A small-molecule ligand and the protein it binds are described below.
Small molecule (SMILES): COC(=O)c1ccc(F)c(NC(=O)c2cccc(-c3cc(C(=O)Nc4ccncc4F)ccc3CN)c2)c1

Binding-site contacts:
Ligand atom O26 contacts residue ALA81 of chain 1.B at 3.6 Å.
Ligand atom C9 contacts residue VAL85 of chain 1.B at 3.7 Å (hydrophobic).
Ligand atom C38 contacts residue ASP193 of chain 1.B at 3.1 Å.
Ligand atom O26 contacts residue PHE82 of chain 1.B at 3.0 Å (h-bond).
Ligand atom N4 contacts residue GLU149 of chain 1.B at 3.7 Å.
Ligand atom C18 contacts residue VAL85 of chain 1.B at 3.5 Å (hydrophobic).
Ligand atom F1 contacts residue ILE77 of chain 1.B at 3.3 Å.
Ligand atom C32 contacts residue PHE82 of chain 1.B at 3.7 Å (hydrophobic).
Ligand atom C3 contacts residue ILE77 of chain 1.B at 3.6 Å (hydrophobic).
Ligand atom C13 contacts residue ASN198 of chain 1.B at 3.5 Å.
Ligand atom C21 contacts residue GLY80 of chain 1.B at 3.8 Å.
Ligand atom C15 contacts residue ASN198 of chain 1.B at 3.6 Å.
Ligand atom N16 contacts residue ASN198 of chain 1.B at 2.8 Å (h-bond).
Ligand atom C5 contacts residue GLU149 of chain 1.B at 3.5 Å.
Ligand atom N4 contacts residue ALA98 of chain 1.B at 3.4 Å.
Ligand atom C22 contacts residue GLY80 of chain 1.B at 3.6 Å.
Ligand atom F1 contacts residue PHE363 of chain 1.B at 3.3 Å.
Ligand atom C35 contacts residue THR214 of chain 1.B at 3.7 Å.
Ligand atom O10 contacts residue MET148 of chain 1.B at 3.6 Å.
Ligand atom C29 contacts residue ASP211 of chain 1.B at 3.8 Å.
Ligand atom C33 contacts residue PHE82 of chain 1.B at 3.7 Å (hydrophobic).
Ligand atom C3 contacts residue MET151 of chain 1.B at 3.7 Å (hydrophobic).
Ligand atom N4 contacts residue MET151 of chain 1.B at 2.9 Å (h-bond).
Ligand atom C22 contacts residue GLY83 of chain 1.B at 3.7 Å.
Ligand atom C21 contacts residue GLY83 of chain 1.B at 3.7 Å.
Ligand atom F34 contacts residue PHE115 of chain 1.B at 3.2 Å.
Ligand atom O10 contacts residue VAL85 of chain 1.B at 3.7 Å.
Ligand atom N27 contacts residue ASP211 of chain 1.B at 3.4 Å (salt-bridge).
Ligand atom C5 contacts residue ALA98 of chain 1.B at 3.8 Å (hydrophobic).
Ligand atom O36 contacts residue THR214 of chain 1.B at 2.9 Å (h-bond).
Ligand atom C2 contacts residue ILE77 of chain 1.B at 3.8 Å (hydrophobic).
Ligand atom F34 contacts residue PHE82 of chain 1.B at 3.4 Å.
Ligand atom C13 contacts residue ASP197 of chain 1.B at 3.8 Å.
Ligand atom C5 contacts residue MET151 of chain 1.B at 3.5 Å (hydrophobic).
Ligand atom C22 contacts residue LEU102 of chain 1.B at 3.8 Å (hydrophobic).
Ligand atom N16 contacts residue ASP211 of chain 1.B at 2.8 Å (salt-bridge).
Ligand atom C35 contacts residue ASP193 of chain 1.B at 3.6 Å.
Ligand atom C21 contacts residue GLU84 of chain 1.B at 3.8 Å.
Ligand atom O36 contacts residue ASP193 of chain 1.B at 3.5 Å (salt-bridge).
Ligand atom O37 contacts residue ASP193 of chain 1.B at 3.8 Å.

Sequence of chain 1.B:
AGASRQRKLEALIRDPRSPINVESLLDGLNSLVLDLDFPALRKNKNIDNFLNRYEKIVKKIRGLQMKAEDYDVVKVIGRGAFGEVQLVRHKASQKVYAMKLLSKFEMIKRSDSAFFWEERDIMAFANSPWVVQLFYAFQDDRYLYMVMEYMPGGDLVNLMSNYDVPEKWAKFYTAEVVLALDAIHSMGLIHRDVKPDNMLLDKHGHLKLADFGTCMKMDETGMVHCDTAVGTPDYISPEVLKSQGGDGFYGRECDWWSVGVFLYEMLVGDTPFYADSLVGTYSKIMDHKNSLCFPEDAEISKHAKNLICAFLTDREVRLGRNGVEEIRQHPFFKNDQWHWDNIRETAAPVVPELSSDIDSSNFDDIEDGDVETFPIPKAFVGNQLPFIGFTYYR